Sequence of chain 2.A:
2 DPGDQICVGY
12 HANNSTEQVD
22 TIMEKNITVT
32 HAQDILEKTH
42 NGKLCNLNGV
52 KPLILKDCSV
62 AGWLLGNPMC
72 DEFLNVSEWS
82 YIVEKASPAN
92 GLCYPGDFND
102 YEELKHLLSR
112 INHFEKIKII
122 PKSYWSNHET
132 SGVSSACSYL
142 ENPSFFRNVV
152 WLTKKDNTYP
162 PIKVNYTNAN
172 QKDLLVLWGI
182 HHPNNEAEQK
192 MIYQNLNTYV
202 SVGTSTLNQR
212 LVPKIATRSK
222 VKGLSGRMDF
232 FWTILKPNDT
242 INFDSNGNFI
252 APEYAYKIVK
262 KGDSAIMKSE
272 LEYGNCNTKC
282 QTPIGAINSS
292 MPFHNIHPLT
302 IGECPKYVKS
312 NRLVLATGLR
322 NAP

This protein binds this small molecule.
Small molecule (SMILES): CC(=O)N[C@@H]1[C@@H](O)[C@H](O)[C@@H](CO)O[C@H]1O

Binding-site contacts:
Ligand atom O5 contacts residue ASN27 of chain 2.A at 2.4 Å (h-bond).
Ligand atom C3 contacts residue ASN27 of chain 2.A at 3.6 Å.
Ligand atom O7 contacts residue ASN27 of chain 2.A at 3.7 Å.
Ligand atom C7 contacts residue ASN27 of chain 2.A at 3.4 Å.
Ligand atom O5 contacts residue GLN19 of chain 2.A at 4.0 Å.
Ligand atom C5 contacts residue ASN27 of chain 2.A at 3.7 Å.
Ligand atom C4 contacts residue ASN27 of chain 2.A at 4.1 Å.
Ligand atom C1 contacts residue ASN27 of chain 2.A at 1.4 Å.
Ligand atom N2 contacts residue ASN27 of chain 2.A at 2.7 Å (h-bond).
Ligand atom C8 contacts residue ASN27 of chain 2.A at 4.5 Å.
Ligand atom O6 contacts residue GLN19 of chain 2.A at 4.3 Å.
Ligand atom C2 contacts residue ASN27 of chain 2.A at 2.2 Å.